The small molecule below binds the protein below.
Small molecule (SMILES): CC(C)CN(C[C@@H](O)[C@H](Cc1ccccc1)NC(=O)O[C@H]1CO[C@H]2OCC[C@H]21)S(=O)(=O)c1ccc(N)cc1

Sequence of chain 1.A:
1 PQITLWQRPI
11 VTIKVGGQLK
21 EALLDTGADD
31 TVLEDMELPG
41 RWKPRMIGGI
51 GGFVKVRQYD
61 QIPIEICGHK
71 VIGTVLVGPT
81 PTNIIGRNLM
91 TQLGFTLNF

Binding-site contacts:
Ligand atom C2 contacts residue ASP30 of chain 1.A at 3.8 Å.
Ligand atom C16 contacts residue ASP25 of chain 1.A at 3.4 Å.
Ligand atom C36 contacts residue ILE50 of chain 1.B at 3.5 Å (hydrophobic).
Ligand atom C32 contacts residue ASP25 of chain 1.A at 3.2 Å.
Ligand atom C17 contacts residue ASP25 of chain 1.B at 3.3 Å.
Ligand atom C12 contacts residue GLY27 of chain 1.A at 3.5 Å.
Ligand atom O9 contacts residue ILE84 of chain 1.A at 3.7 Å.
Ligand atom O28 contacts residue ALA28 of chain 1.B at 3.7 Å.
Ligand atom C29 contacts residue ASP29 of chain 1.B at 3.7 Å.
Ligand atom C3 contacts residue ASP30 of chain 1.A at 3.4 Å.
Ligand atom O22 contacts residue ILE50 of chain 1.A at 3.3 Å.
Ligand atom C31 contacts residue GLY48 of chain 1.B at 3.5 Å.
Ligand atom O10 contacts residue GLY49 of chain 1.A at 3.2 Å.
Ligand atom O26 contacts residue ASP29 of chain 1.B at 3.4 Å (salt-bridge).
Ligand atom C27 contacts residue ASP30 of chain 1.B at 3.6 Å.
Ligand atom N1 contacts residue ASP30 of chain 1.A at 3.2 Å (salt-bridge).
Ligand atom C36 contacts residue GLY49 of chain 1.B at 3.5 Å.
Ligand atom C37 contacts residue ILE50 of chain 1.B at 3.7 Å (hydrophobic).
Ligand atom O18 contacts residue ASP25 of chain 1.B at 2.7 Å (salt-bridge).
Ligand atom C36 contacts residue PRO81 of chain 1.A at 3.4 Å (hydrophobic).
Ligand atom C32 contacts residue ILE84 of chain 1.A at 3.8 Å (hydrophobic).
Ligand atom O10 contacts residue ILE50 of chain 1.B at 3.2 Å.
Ligand atom C3 contacts residue ALA28 of chain 1.A at 3.4 Å (hydrophobic).
Ligand atom C29 contacts residue GLY27 of chain 1.B at 3.5 Å.
Ligand atom C35 contacts residue PRO81 of chain 1.A at 3.6 Å (hydrophobic).
Ligand atom C6 contacts residue GLY48 of chain 1.A at 3.7 Å.
Ligand atom C4 contacts residue ALA28 of chain 1.A at 3.6 Å (hydrophobic).
Ligand atom O26 contacts residue ASP30 of chain 1.B at 3.2 Å (salt-bridge).
Ligand atom C27 contacts residue ASP29 of chain 1.B at 3.6 Å.
Ligand atom C30 contacts residue GLY48 of chain 1.B at 3.2 Å.
Ligand atom C34 contacts residue THR82 of chain 1.A at 3.6 Å.
Ligand atom C16 contacts residue GLY27 of chain 1.A at 3.8 Å.
Ligand atom O18 contacts residue GLY27 of chain 1.B at 3.5 Å.
Ligand atom O18 contacts residue ASP25 of chain 1.A at 2.5 Å (salt-bridge).
Ligand atom O28 contacts residue ASP29 of chain 1.B at 2.8 Å (salt-bridge).
Ligand atom C17 contacts residue ASP25 of chain 1.A at 3.4 Å.
Ligand atom N20 contacts residue GLY27 of chain 1.B at 3.3 Å (h-bond).
Ligand atom C33 contacts residue GLY27 of chain 1.B at 3.5 Å.
Ligand atom O9 contacts residue ILE50 of chain 1.B at 3.6 Å.
Ligand atom O23 contacts residue ALA28 of chain 1.B at 3.7 Å.

Sequence of chain 1.B:
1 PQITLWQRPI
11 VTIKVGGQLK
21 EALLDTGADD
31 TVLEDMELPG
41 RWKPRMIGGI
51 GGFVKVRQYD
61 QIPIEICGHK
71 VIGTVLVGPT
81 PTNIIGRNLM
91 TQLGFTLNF